Sequence of chain 1.A:
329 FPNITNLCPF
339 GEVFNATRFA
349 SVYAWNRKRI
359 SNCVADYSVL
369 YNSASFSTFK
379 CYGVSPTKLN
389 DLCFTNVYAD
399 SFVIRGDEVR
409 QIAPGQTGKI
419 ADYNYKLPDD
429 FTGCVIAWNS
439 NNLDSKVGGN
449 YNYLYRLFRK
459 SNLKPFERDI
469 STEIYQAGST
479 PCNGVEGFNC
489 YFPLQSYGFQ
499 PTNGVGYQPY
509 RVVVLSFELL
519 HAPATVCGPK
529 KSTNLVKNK

The small molecule below binds the protein below.
Small molecule (SMILES): CC(=O)N[C@@H]1[C@@H](O)[C@H](O)[C@@H](CO)O[C@H]1O

Binding-site contacts:
Ligand atom O5 contacts residue ASN331 of chain 1.A at 2.5 Å (h-bond).
Ligand atom C8 contacts residue ASN331 of chain 1.A at 4.2 Å.
Ligand atom C4 contacts residue ASN331 of chain 1.A at 4.3 Å.
Ligand atom O6 contacts residue ASN331 of chain 1.A at 4.3 Å.
Ligand atom C7 contacts residue ASN331 of chain 1.A at 3.2 Å.
Ligand atom C2 contacts residue ASN331 of chain 1.A at 2.6 Å.
Ligand atom N2 contacts residue ASN331 of chain 1.A at 3.0 Å (h-bond).
Ligand atom C5 contacts residue ASN331 of chain 1.A at 3.7 Å.
Ligand atom C3 contacts residue ASN331 of chain 1.A at 3.8 Å.
Ligand atom C1 contacts residue ASN331 of chain 1.A at 1.4 Å.
Ligand atom O7 contacts residue ASN331 of chain 1.A at 3.1 Å (h-bond).